The protein below binds the small molecule below.
Small molecule (SMILES): CC1CCC(Cn2c(N3CCO[C@@H]4CCC[C@H]43)nc3cc(-c4noc(=O)[nH]4)nc(-c4cncc(Cl)c4)c32)CC1

Binding-site contacts:
Ligand atom C21 contacts residue ILE46 of chain 1.A at 3.8 Å (hydrophobic).
Ligand atom C34 contacts residue VAL78 of chain 1.A at 3.8 Å (hydrophobic).
Ligand atom C31 contacts residue HIS81 of chain 1.A at 3.7 Å.
Ligand atom C3 contacts residue VAL78 of chain 1.A at 3.9 Å (hydrophobic).
Ligand atom O38 contacts residue LYS79 of chain 1.A at 3.9 Å.
Ligand atom C37 contacts residue LYS79 of chain 1.A at 3.8 Å.
Ligand atom CL32 contacts residue ILE84 of chain 1.A at 3.9 Å.
Ligand atom C12 contacts residue TYR52 of chain 1.A at 3.9 Å (hydrophobic).
Ligand atom C33 contacts residue VAL78 of chain 1.A at 3.9 Å (hydrophobic).
Ligand atom C20 contacts residue ILE46 of chain 1.A at 3.7 Å (hydrophobic).
Ligand atom CL32 contacts residue LEU39 of chain 1.A at 3.6 Å.
Ligand atom C1 contacts residue VAL78 of chain 1.A at 3.6 Å (hydrophobic).
Ligand atom C30 contacts residue LEU39 of chain 1.A at 3.7 Å (hydrophobic).
Ligand atom C21 contacts residue PHE76 of chain 1.A at 3.8 Å (hydrophobic).
Ligand atom C31 contacts residue LEU39 of chain 1.A at 4.0 Å (hydrophobic).
Ligand atom C21 contacts residue ILE84 of chain 1.A at 3.9 Å (hydrophobic).
Ligand atom C13 contacts residue VAL78 of chain 1.A at 4.0 Å (hydrophobic).
Ligand atom C11 contacts residue MET47 of chain 1.A at 3.9 Å (hydrophobic).
Ligand atom C19 contacts residue LEU39 of chain 1.A at 3.5 Å (hydrophobic).
Ligand atom O9 contacts residue MET47 of chain 1.A at 3.8 Å.
Ligand atom C23 contacts residue VAL78 of chain 1.A at 3.7 Å (hydrophobic).
Ligand atom N39 contacts residue HIS81 of chain 1.A at 3.0 Å (h-bond).
Ligand atom C12 contacts residue ILE46 of chain 1.A at 3.9 Å (hydrophobic).
Ligand atom CL32 contacts residue HIS81 of chain 1.A at 3.6 Å.
Ligand atom C33 contacts residue HIS81 of chain 1.A at 3.4 Å.
Ligand atom O36 contacts residue LYS79 of chain 1.A at 3.6 Å.
Ligand atom O38 contacts residue HIS81 of chain 1.A at 3.8 Å.
Ligand atom N26 contacts residue HIS81 of chain 1.A at 3.3 Å (h-bond).
Ligand atom C22 contacts residue VAL78 of chain 1.A at 3.7 Å (hydrophobic).
Ligand atom C8 contacts residue GLY43 of chain 1.A at 3.7 Å.
Ligand atom N39 contacts residue LYS79 of chain 1.A at 3.9 Å.
Ligand atom O9 contacts residue GLY43 of chain 1.A at 3.7 Å.
Ligand atom N39 contacts residue VAL78 of chain 1.A at 3.8 Å.
Ligand atom C2 contacts residue VAL78 of chain 1.A at 3.4 Å (hydrophobic).
Ligand atom C10 contacts residue GLY43 of chain 1.A at 3.7 Å.
Ligand atom C11 contacts residue ILE46 of chain 1.A at 4.0 Å (hydrophobic).
Ligand atom C37 contacts residue HIS81 of chain 1.A at 3.9 Å.
Ligand atom N26 contacts residue VAL78 of chain 1.A at 3.4 Å (h-bond).
Ligand atom C22 contacts residue ILE46 of chain 1.A at 3.9 Å (hydrophobic).
Ligand atom C18 contacts residue LEU39 of chain 1.A at 3.5 Å (hydrophobic).

Sequence of chain 1.A:
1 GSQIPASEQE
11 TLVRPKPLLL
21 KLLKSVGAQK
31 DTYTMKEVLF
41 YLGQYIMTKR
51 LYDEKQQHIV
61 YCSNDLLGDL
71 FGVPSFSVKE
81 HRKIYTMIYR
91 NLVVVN